A small-molecule ligand and the protein it binds are described below.
Small molecule (SMILES): CC(C)(C)CC(=O)c1c(CC(C)(C)C(=O)O)n(Cc2ccc(I)cc2)c2ccc(OCc3ccc4ccccc4n3)cc12

Sequence of chain 1.D:
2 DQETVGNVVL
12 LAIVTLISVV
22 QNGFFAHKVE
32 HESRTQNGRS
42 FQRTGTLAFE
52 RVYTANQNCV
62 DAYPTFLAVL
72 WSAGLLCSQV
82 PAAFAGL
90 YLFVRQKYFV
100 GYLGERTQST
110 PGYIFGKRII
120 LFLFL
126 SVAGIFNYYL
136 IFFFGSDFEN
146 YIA

Binding-site contacts:
Ligand atom C5 contacts residue ALA27 of chain 1.D at 3.2 Å (hydrophobic).
Ligand atom C10 contacts residue ILE119 of chain 1.F at 3.3 Å (hydrophobic).
Ligand atom C32 contacts residue LEU120 of chain 1.F at 3.5 Å (hydrophobic).
Ligand atom C3 contacts residue ALA27 of chain 1.D at 3.3 Å (hydrophobic).
Ligand atom O27 contacts residue ILE119 of chain 1.F at 2.8 Å.
Ligand atom C1 contacts residue ALA27 of chain 1.D at 3.7 Å (hydrophobic).
Ligand atom C24 contacts residue PHE25 of chain 1.D at 3.9 Å (hydrophobic).
Ligand atom C32 contacts residue VAL21 of chain 1.D at 3.5 Å (hydrophobic).
Ligand atom C21 contacts residue VAL21 of chain 1.D at 3.6 Å (hydrophobic).
Ligand atom C18 contacts residue HIS28 of chain 1.D at 4.0 Å.
Ligand atom C29 contacts residue LEU120 of chain 1.F at 3.8 Å (hydrophobic).
Ligand atom C20 contacts residue GLY24 of chain 1.D at 3.0 Å.
Ligand atom C21 contacts residue PHE25 of chain 1.D at 2.9 Å (hydrophobic).
Ligand atom O35 contacts residue LEU120 of chain 1.F at 3.0 Å.
Ligand atom C10 contacts residue PHE114 of chain 1.F at 4.0 Å (hydrophobic).
Ligand atom C21 contacts residue GLY24 of chain 1.D at 3.6 Å.
Ligand atom C12 contacts residue LYS116 of chain 1.F at 4.0 Å.
Ligand atom C8 contacts residue PHE114 of chain 1.F at 4.0 Å (hydrophobic).
Ligand atom C31 contacts residue PHE123 of chain 1.F at 3.7 Å (hydrophobic).
Ligand atom C5 contacts residue ASN23 of chain 1.D at 3.1 Å.
Ligand atom C2 contacts residue ALA27 of chain 1.D at 3.7 Å (hydrophobic).
Ligand atom O27 contacts residue PHE114 of chain 1.F at 3.5 Å (h-bond).
Ligand atom C30 contacts residue LEU120 of chain 1.F at 3.0 Å (hydrophobic).
Ligand atom C2 contacts residue ASP62 of chain 1.F at 3.4 Å.
Ligand atom C1 contacts residue ASP62 of chain 1.F at 3.7 Å.
Ligand atom C3 contacts residue ASP62 of chain 1.F at 3.6 Å.
Ligand atom C20 contacts residue PHE25 of chain 1.D at 2.9 Å (hydrophobic).
Ligand atom C4 contacts residue ASN23 of chain 1.D at 3.4 Å.
Ligand atom C7 contacts residue ALA63 of chain 1.F at 3.5 Å (hydrophobic).
Ligand atom C4 contacts residue ALA27 of chain 1.D at 3.1 Å (hydrophobic).
Ligand atom C8 contacts residue ALA63 of chain 1.F at 3.6 Å (hydrophobic).
Ligand atom C34 contacts residue VAL21 of chain 1.D at 3.6 Å (hydrophobic).
Ligand atom C12 contacts residue ILE119 of chain 1.F at 3.0 Å (hydrophobic).
Ligand atom C3 contacts residue VAL61 of chain 1.D at 4.0 Å (hydrophobic).
Ligand atom O35 contacts residue LYS116 of chain 1.F at 3.6 Å.
Ligand atom C31 contacts residue LEU120 of chain 1.F at 3.2 Å (hydrophobic).
Ligand atom C6 contacts residue ALA27 of chain 1.D at 3.5 Å (hydrophobic).
Ligand atom C11 contacts residue ILE119 of chain 1.F at 3.4 Å (hydrophobic).
Ligand atom C14 contacts residue GLY24 of chain 1.D at 3.8 Å.
Ligand atom C33 contacts residue LEU120 of chain 1.F at 3.4 Å (hydrophobic).

Sequence of chain 1.F:
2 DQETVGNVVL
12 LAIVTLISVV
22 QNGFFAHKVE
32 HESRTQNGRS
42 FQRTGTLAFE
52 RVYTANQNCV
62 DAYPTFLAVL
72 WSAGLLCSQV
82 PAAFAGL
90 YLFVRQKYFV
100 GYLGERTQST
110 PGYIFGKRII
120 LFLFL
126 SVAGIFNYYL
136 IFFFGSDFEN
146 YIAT